Sequence of chain 1.F:
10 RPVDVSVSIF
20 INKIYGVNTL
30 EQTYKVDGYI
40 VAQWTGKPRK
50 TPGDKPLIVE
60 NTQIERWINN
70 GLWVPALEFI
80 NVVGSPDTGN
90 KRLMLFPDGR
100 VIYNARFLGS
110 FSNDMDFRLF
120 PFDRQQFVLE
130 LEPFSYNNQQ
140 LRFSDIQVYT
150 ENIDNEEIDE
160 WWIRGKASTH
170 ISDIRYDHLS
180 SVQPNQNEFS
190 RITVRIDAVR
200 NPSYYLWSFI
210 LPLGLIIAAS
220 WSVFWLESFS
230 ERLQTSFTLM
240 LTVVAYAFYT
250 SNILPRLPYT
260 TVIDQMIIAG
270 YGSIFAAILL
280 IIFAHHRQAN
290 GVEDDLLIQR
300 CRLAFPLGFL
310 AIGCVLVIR

Binding-site contacts:
Ligand atom O01 contacts residue LEU240 of chain 1.H at 4.2 Å.
Ligand atom F03 contacts residue ALA244 of chain 1.I at 4.1 Å.
Ligand atom F05 contacts residue ALA244 of chain 1.H at 3.5 Å.
Ligand atom C01 contacts residue ALA244 of chain 1.J at 4.2 Å (hydrophobic).
Ligand atom C03 contacts residue ALA244 of chain 1.H at 4.0 Å (hydrophobic).
Ligand atom C01 contacts residue LEU240 of chain 1.J at 4.5 Å (hydrophobic).
Ligand atom C02 contacts residue LEU240 of chain 1.G at 4.1 Å (hydrophobic).
Ligand atom C01 contacts residue LEU240 of chain 1.F at 4.3 Å (hydrophobic).
Ligand atom F03 contacts residue ALA244 of chain 1.J at 3.9 Å.
Ligand atom F05 contacts residue ALA244 of chain 1.G at 3.3 Å.
Ligand atom F01 contacts residue LEU240 of chain 1.J at 4.0 Å.
Ligand atom F04 contacts residue LEU240 of chain 1.I at 4.1 Å.
Ligand atom F04 contacts residue ALA244 of chain 1.H at 3.4 Å.
Ligand atom O01 contacts residue ALA244 of chain 1.G at 4.2 Å.
Ligand atom CL1 contacts residue ALA244 of chain 1.F at 3.9 Å.
Ligand atom F01 contacts residue ALA244 of chain 1.J at 3.5 Å.
Ligand atom F02 contacts residue LEU240 of chain 1.I at 4.0 Å.
Ligand atom C03 contacts residue ALA244 of chain 1.G at 4.3 Å (hydrophobic).
Ligand atom O01 contacts residue LEU240 of chain 1.G at 3.7 Å.
Ligand atom C02 contacts residue ALA244 of chain 1.F at 4.3 Å (hydrophobic).
Ligand atom F05 contacts residue LEU240 of chain 1.H at 4.1 Å.
Ligand atom F02 contacts residue LEU240 of chain 1.J at 3.9 Å.
Ligand atom F01 contacts residue LEU240 of chain 1.F at 3.0 Å.

A protein and the small-molecule ligand that binds it are described below.
Small molecule (SMILES): FC(F)O[C@H](Cl)C(F)(F)F

Sequence of chain 1.G:
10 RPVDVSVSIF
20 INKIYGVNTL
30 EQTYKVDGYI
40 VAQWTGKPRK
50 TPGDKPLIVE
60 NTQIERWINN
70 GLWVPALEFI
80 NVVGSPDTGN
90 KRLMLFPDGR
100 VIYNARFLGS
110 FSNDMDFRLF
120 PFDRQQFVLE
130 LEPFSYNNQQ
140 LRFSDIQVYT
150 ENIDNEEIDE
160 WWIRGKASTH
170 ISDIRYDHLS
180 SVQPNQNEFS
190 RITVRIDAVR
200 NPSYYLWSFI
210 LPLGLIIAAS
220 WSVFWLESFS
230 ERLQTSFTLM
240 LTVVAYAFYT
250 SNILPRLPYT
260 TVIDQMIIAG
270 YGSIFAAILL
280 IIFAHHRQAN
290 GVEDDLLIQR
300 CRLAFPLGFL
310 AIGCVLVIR

Sequence of chain 1.I:
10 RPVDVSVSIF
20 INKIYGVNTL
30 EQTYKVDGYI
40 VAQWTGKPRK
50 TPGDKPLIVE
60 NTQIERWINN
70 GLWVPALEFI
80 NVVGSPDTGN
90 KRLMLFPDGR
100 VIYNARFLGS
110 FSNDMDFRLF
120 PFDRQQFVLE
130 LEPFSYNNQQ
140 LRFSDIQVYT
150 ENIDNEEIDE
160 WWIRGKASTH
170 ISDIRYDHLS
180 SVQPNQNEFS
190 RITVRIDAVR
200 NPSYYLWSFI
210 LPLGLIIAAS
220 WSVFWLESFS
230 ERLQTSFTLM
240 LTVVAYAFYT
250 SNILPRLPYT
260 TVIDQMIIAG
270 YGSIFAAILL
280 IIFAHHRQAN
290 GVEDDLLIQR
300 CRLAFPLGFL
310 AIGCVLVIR

Sequence of chain 1.H:
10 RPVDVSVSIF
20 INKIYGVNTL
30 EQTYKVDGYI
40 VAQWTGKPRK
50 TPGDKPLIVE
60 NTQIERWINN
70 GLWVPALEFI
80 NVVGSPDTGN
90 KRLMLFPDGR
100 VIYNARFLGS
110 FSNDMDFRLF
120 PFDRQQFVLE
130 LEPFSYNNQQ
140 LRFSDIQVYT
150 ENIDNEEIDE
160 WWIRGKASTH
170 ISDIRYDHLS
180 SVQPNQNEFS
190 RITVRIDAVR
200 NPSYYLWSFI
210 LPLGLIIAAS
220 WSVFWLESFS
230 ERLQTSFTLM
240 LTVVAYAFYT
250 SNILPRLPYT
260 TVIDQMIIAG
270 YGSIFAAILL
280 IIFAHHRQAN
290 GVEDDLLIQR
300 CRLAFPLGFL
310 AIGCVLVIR

Sequence of chain 1.J:
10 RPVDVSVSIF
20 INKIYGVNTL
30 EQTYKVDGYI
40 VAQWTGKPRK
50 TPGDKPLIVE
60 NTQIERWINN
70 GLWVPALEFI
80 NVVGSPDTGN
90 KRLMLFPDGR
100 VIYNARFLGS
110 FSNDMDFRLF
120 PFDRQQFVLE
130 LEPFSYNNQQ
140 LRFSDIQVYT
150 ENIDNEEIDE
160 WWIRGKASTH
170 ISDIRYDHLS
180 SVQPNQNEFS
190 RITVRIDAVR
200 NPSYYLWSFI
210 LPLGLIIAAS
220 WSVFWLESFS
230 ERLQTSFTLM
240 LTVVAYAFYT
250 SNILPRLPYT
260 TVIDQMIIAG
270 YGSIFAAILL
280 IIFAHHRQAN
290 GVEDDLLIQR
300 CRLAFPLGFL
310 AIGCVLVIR